Binding-site contacts:
Ligand atom O2 contacts residue TYR100 of chain 3.A at 2.8 Å (h-bond).
Ligand atom C4 contacts residue TYR100 of chain 3.A at 4.2 Å (hydrophobic).
Ligand atom O3 contacts residue HIS295 of chain 3.A at 3.1 Å (h-bond).
Ligand atom C2 contacts residue ARG234 of chain 3.A at 4.4 Å.
Ligand atom C6 contacts residue SO41 of chain 3.B at 3.9 Å.
Ligand atom C1 contacts residue TYR100 of chain 3.A at 3.6 Å (hydrophobic).
Ligand atom C3 contacts residue HIS295 of chain 3.A at 4.3 Å.
Ligand atom C2 contacts residue TYR100 of chain 3.A at 3.5 Å (hydrophobic).
Ligand atom C3 contacts residue NAD1 of chain 3.D at 4.1 Å.
Ligand atom O1 contacts residue VAL77 of chain 3.A at 4.2 Å.
Ligand atom C4 contacts residue MET307 of chain 3.A at 4.2 Å (hydrophobic).
Ligand atom O2 contacts residue ASN76 of chain 3.A at 3.8 Å.
Ligand atom O3 contacts residue TYR100 of chain 3.A at 4.3 Å.
Ligand atom C2 contacts residue NAD1 of chain 3.D at 3.6 Å.
Ligand atom C4 contacts residue SO41 of chain 3.B at 2.4 Å.
Ligand atom O2 contacts residue NAD1 of chain 3.D at 3.7 Å.
Ligand atom C1 contacts residue NAD1 of chain 3.D at 4.1 Å.
Ligand atom C1 contacts residue VAL77 of chain 3.A at 4.2 Å (hydrophobic).
Ligand atom C1 contacts residue ASN76 of chain 3.A at 4.2 Å.
Ligand atom C2 contacts residue SO41 of chain 3.B at 2.0 Å.
Ligand atom O2 contacts residue VAL77 of chain 3.A at 3.5 Å (h-bond).
Ligand atom C1 contacts residue SO41 of chain 3.B at 1.0 Å.
Ligand atom O3 contacts residue ARG234 of chain 3.A at 3.4 Å (salt-bridge).
Ligand atom O1 contacts residue ARG234 of chain 3.A at 3.8 Å.
Ligand atom C6 contacts residue MET307 of chain 3.A at 3.5 Å (hydrophobic).
Ligand atom C6 contacts residue ARG9 of chain 3.A at 3.7 Å.
Ligand atom C4 contacts residue ASN76 of chain 3.A at 4.2 Å.
Ligand atom C5 contacts residue SO41 of chain 3.B at 2.4 Å.
Ligand atom O3 contacts residue NAD1 of chain 3.D at 3.2 Å.
Ligand atom O1 contacts residue SO41 of chain 3.B at 0.6 Å (h-bond).
Ligand atom C3 contacts residue TYR100 of chain 3.A at 3.4 Å (hydrophobic).
Ligand atom C3 contacts residue SO41 of chain 3.B at 2.7 Å.
Ligand atom C6 contacts residue TYR298 of chain 3.A at 3.7 Å (hydrophobic).
Ligand atom C3 contacts residue TYR298 of chain 3.A at 4.0 Å (hydrophobic).
Ligand atom C2 contacts residue HIS295 of chain 3.A at 4.0 Å.
Ligand atom O1 contacts residue GLY78 of chain 3.A at 4.1 Å.
Ligand atom O1 contacts residue ASN76 of chain 3.A at 3.7 Å.
Ligand atom O3 contacts residue SO41 of chain 3.B at 2.1 Å (h-bond).
Ligand atom C1 contacts residue ARG234 of chain 3.A at 4.1 Å.
Ligand atom O2 contacts residue SO41 of chain 3.B at 0.8 Å (h-bond).

A protein and the small-molecule ligand that binds it are described below.
Small molecule (SMILES): CC(C)CC(=O)C(=O)O

Sequence of chain 3.A:
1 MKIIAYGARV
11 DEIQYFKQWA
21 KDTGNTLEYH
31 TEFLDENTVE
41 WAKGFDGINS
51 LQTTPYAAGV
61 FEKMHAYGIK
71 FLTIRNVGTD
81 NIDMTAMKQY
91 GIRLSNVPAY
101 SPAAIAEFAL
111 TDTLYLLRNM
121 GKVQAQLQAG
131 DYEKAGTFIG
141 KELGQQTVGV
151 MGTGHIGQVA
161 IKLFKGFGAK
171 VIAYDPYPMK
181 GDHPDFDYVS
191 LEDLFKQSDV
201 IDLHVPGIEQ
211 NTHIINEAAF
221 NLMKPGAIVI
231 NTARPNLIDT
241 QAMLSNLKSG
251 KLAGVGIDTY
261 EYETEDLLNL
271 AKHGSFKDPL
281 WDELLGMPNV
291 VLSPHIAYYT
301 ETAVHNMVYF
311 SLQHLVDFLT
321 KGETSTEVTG